Binding-site contacts:
Ligand atom O7 contacts residue ARG225 of chain 1.C at 2.9 Å (salt-bridge).
Ligand atom C2 contacts residue ARG227 of chain 1.C at 3.8 Å.
Ligand atom O4 contacts residue ASN188 of chain 1.B at 3.8 Å.
Ligand atom O4 contacts residue SER193 of chain 1.B at 3.7 Å.
Ligand atom O6 contacts residue ALA189 of chain 1.B at 3.7 Å.
Ligand atom C7 contacts residue ARG225 of chain 1.C at 3.8 Å.
Ligand atom O3 contacts residue ASN188 of chain 1.B at 3.3 Å (h-bond).
Ligand atom O6 contacts residue ASN188 of chain 1.B at 2.4 Å (h-bond).
Ligand atom O6 contacts residue ALA190 of chain 1.B at 3.8 Å.
Ligand atom O5 contacts residue ASN188 of chain 1.B at 3.2 Å (h-bond).
Ligand atom O5 contacts residue ARG227 of chain 1.C at 3.1 Å (salt-bridge).
Ligand atom O6 contacts residue GLY170 of chain 1.C at 3.8 Å.
Ligand atom O3 contacts residue ARG225 of chain 1.C at 3.3 Å (salt-bridge).
Ligand atom C4 contacts residue ALA168 of chain 1.C at 3.5 Å (hydrophobic).
Ligand atom O3 contacts residue LEU169 of chain 1.C at 3.8 Å.
Ligand atom O3 contacts residue GLN209 of chain 1.A at 2.9 Å (h-bond).
Ligand atom O5 contacts residue TYR212 of chain 1.A at 3.8 Å.
Ligand atom O6 contacts residue ALA168 of chain 1.C at 3.7 Å.
Ligand atom O6B contacts residue ARG227 of chain 1.C at 2.7 Å (salt-bridge).
Ligand atom O6 contacts residue LEU169 of chain 1.C at 3.4 Å.
Ligand atom C6 contacts residue NAG1 of chain 1.D at 3.5 Å.
Ligand atom O3 contacts residue ALA168 of chain 1.C at 3.7 Å.
Ligand atom O4 contacts residue ARG227 of chain 1.C at 3.1 Å (salt-bridge).
Ligand atom O2 contacts residue ARG225 of chain 1.C at 3.3 Å (salt-bridge).
Ligand atom C6 contacts residue TYR212 of chain 1.A at 3.8 Å (hydrophobic).
Ligand atom O6B contacts residue LYS173 of chain 1.C at 3.1 Å (salt-bridge).
Ligand atom C8 contacts residue GLU187 of chain 1.B at 3.7 Å.
Ligand atom O6A contacts residue LYS173 of chain 1.C at 3.1 Å (salt-bridge).
Ligand atom C5 contacts residue TYR212 of chain 1.A at 3.8 Å (hydrophobic).
Ligand atom C1 contacts residue ARG227 of chain 1.C at 3.5 Å.
Ligand atom C4 contacts residue ARG227 of chain 1.C at 3.7 Å.
Ligand atom C2 contacts residue GLN209 of chain 1.A at 3.8 Å.
Ligand atom O6A contacts residue NAG1 of chain 1.D at 2.4 Å (h-bond).
Ligand atom O2 contacts residue GLN209 of chain 1.A at 2.9 Å (h-bond).
Ligand atom O3 contacts residue ARG227 of chain 1.C at 3.2 Å (salt-bridge).
Ligand atom O3 contacts residue TYR212 of chain 1.A at 3.5 Å.
Ligand atom C6 contacts residue ARG227 of chain 1.C at 3.7 Å.
Ligand atom C6 contacts residue LYS173 of chain 1.C at 3.4 Å.
Ligand atom C6 contacts residue ASN188 of chain 1.B at 3.5 Å.
Ligand atom C2 contacts residue ARG225 of chain 1.C at 3.7 Å.

Sequence of chain 1.A:
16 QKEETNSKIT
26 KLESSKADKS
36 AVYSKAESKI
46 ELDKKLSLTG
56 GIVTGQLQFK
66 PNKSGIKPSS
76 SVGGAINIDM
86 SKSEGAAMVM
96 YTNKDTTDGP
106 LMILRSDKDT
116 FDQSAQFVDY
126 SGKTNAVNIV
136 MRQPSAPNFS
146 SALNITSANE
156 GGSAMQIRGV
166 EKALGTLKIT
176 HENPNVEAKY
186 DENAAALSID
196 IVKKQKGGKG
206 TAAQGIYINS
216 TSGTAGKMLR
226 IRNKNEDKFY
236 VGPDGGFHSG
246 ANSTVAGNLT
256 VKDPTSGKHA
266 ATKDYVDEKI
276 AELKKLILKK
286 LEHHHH

A small-molecule ligand and the protein it binds are described below.
Small molecule (SMILES): CC(=O)N[C@@H]1[C@@H](O[C@@H]2O[C@H](C(=O)O)[C@@H](O[C@@H]3O[C@H](CO)[C@@H](O)[C@H](O[C@@H]4OC(C(=O)O)=C[C@H](O)[C@H]4O)[C@H]3NC(C)=O)[C@H](O)[C@H]2O)[C@H](O)[C@@H](CO)O[C@H]1O

Sequence of chain 1.C:
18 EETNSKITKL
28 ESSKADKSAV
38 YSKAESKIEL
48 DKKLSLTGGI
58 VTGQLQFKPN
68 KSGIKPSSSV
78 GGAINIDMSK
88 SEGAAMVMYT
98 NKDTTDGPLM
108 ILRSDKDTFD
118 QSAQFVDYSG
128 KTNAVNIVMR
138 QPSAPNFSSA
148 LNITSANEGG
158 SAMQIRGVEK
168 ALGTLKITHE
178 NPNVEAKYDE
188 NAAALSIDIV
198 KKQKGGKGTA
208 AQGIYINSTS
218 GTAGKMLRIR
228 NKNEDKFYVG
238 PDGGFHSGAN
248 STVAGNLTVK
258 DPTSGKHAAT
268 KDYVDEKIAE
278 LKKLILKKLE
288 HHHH

Sequence of chain 1.B:
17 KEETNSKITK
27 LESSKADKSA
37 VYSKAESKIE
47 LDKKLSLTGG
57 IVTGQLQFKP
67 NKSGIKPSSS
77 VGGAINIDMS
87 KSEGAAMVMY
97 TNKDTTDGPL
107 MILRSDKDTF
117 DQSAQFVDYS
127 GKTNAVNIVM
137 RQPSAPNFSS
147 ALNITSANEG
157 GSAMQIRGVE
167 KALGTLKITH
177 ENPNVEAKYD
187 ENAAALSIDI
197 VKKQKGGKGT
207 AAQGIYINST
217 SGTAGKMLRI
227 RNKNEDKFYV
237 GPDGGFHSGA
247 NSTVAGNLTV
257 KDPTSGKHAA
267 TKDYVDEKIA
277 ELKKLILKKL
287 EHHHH